Sequence of chain 1.A:
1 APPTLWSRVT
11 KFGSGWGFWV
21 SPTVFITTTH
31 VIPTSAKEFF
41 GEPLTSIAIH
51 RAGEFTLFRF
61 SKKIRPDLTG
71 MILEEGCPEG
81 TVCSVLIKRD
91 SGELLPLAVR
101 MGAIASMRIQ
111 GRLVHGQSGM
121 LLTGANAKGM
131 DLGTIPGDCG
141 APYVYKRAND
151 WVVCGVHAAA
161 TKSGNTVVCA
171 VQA

Sequence of chain 1.B:
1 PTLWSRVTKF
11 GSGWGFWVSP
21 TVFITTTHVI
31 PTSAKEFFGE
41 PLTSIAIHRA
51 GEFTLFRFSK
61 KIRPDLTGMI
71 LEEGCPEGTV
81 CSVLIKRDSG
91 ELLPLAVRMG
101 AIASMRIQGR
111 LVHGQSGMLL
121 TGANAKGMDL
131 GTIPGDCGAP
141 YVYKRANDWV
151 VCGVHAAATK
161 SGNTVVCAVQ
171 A

A protein and the small-molecule ligand that binds it are described below.
Small molecule (SMILES): Cc1cc(C)nc(Nc2ccccc2)n1

Binding-site contacts:
Ligand atom C2 contacts residue ARG98 of chain 1.B at 4.1 Å.
Ligand atom C7 contacts residue LEU120 of chain 1.B at 3.7 Å (hydrophobic).
Ligand atom N3 contacts residue LEU120 of chain 1.B at 4.5 Å.
Ligand atom C2 contacts residue LEU120 of chain 1.B at 4.1 Å (hydrophobic).
Ligand atom C1 contacts residue LEU120 of chain 1.B at 3.5 Å (hydrophobic).
Ligand atom C4 contacts residue ARG98 of chain 1.B at 3.8 Å.
Ligand atom C9 contacts residue LEU120 of chain 1.B at 4.3 Å (hydrophobic).
Ligand atom C10 contacts residue GLY124 of chain 1.A at 4.5 Å.
Ligand atom C10 contacts residue VAL80 of chain 1.B at 4.3 Å (hydrophobic).
Ligand atom C11 contacts residue VAL80 of chain 1.B at 3.7 Å (hydrophobic).
Ligand atom C6 contacts residue VAL80 of chain 1.B at 4.0 Å (hydrophobic).
Ligand atom C5 contacts residue ARG98 of chain 1.B at 4.4 Å.
Ligand atom C12 contacts residue ARG98 of chain 1.B at 3.6 Å.
Ligand atom C8 contacts residue LEU120 of chain 1.B at 3.9 Å (hydrophobic).
Ligand atom N1 contacts residue ARG98 of chain 1.B at 4.2 Å.
Ligand atom N2 contacts residue LEU120 of chain 1.B at 3.9 Å.
Ligand atom C1 contacts residue ARG98 of chain 1.B at 4.5 Å.
Ligand atom C3 contacts residue ARG98 of chain 1.B at 3.6 Å.
Ligand atom N3 contacts residue VAL80 of chain 1.B at 3.9 Å.
Ligand atom C6 contacts residue LEU120 of chain 1.B at 4.0 Å (hydrophobic).
Ligand atom C11 contacts residue LEU120 of chain 1.B at 4.4 Å (hydrophobic).
Ligand atom N2 contacts residue ARG98 of chain 1.B at 4.2 Å.